Sequence of chain 1.A:
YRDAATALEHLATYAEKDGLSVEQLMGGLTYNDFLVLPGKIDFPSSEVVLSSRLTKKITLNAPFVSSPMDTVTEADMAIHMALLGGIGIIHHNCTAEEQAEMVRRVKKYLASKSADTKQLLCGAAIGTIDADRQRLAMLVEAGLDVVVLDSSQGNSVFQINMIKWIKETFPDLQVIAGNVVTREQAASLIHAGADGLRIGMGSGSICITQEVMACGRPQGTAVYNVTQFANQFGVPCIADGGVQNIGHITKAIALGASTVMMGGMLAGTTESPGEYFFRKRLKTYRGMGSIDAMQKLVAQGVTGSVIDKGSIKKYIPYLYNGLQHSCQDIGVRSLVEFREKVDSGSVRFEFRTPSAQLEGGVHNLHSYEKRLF

Binding-site contacts:
Ligand atom O2P contacts residue GLY222 of chain 3.A at 3.5 Å.
Ligand atom N3 contacts residue CYS225 of chain 3.A at 3.4 Å (h-bond).
Ligand atom O6 contacts residue GLY340 of chain 3.A at 3.6 Å.
Ligand atom O5' contacts residue GLY259 of chain 3.A at 3.5 Å.
Ligand atom N7 contacts residue ILE224 of chain 3.A at 3.2 Å.
Ligand atom O2' contacts residue ASN197 of chain 3.A at 3.7 Å.
Ligand atom C5' contacts residue TYR305 of chain 3.A at 3.7 Å (hydrophobic).
Ligand atom N1 contacts residue GLN339 of chain 3.A at 3.2 Å (h-bond).
Ligand atom O1P contacts residue SER223 of chain 3.A at 2.7 Å (h-bond).
Ligand atom O5' contacts residue GLY222 of chain 3.A at 3.4 Å.
Ligand atom C6 contacts residue GLY309 of chain 3.A at 3.4 Å.
Ligand atom O1P contacts residue GLY282 of chain 3.A at 3.2 Å (h-bond).
Ligand atom O2' contacts residue ARG216 of chain 3.A at 3.1 Å (salt-bridge).
Ligand atom C5 contacts residue ILE224 of chain 3.A at 3.7 Å (hydrophobic).
Ligand atom P contacts residue SER223 of chain 3.A at 3.7 Å.
Ligand atom O2P contacts residue GLY260 of chain 3.A at 2.9 Å (h-bond).
Ligand atom C3' contacts residue SER77 of chain 3.A at 3.2 Å.
Ligand atom C8 contacts residue MET79 of chain 3.A at 3.6 Å (hydrophobic).
Ligand atom O3' contacts residue ASP258 of chain 3.A at 2.5 Å (salt-bridge).
Ligand atom C2 contacts residue THR227 of chain 3.A at 3.4 Å.
Ligand atom N7 contacts residue MET308 of chain 3.A at 3.2 Å (h-bond).
Ligand atom O6 contacts residue GLY307 of chain 3.A at 3.3 Å.
Ligand atom O4' contacts residue GLY222 of chain 3.A at 3.7 Å.
Ligand atom O2P contacts residue SER223 of chain 3.A at 3.0 Å (h-bond).
Ligand atom C2' contacts residue ASP258 of chain 3.A at 3.4 Å.
Ligand atom N7 contacts residue GLY307 of chain 3.A at 3.3 Å.
Ligand atom O3P contacts residue GLY282 of chain 3.A at 3.7 Å.
Ligand atom O1P contacts residue TYR305 of chain 3.A at 2.5 Å (h-bond).
Ligand atom C8 contacts residue ILE224 of chain 3.A at 3.4 Å (hydrophobic).
Ligand atom O3' contacts residue SER77 of chain 3.A at 2.5 Å (h-bond).
Ligand atom C4' contacts residue ASP258 of chain 3.A at 3.4 Å.
Ligand atom C2' contacts residue ARG216 of chain 3.A at 3.4 Å.
Ligand atom O3' contacts residue ARG216 of chain 3.A at 3.2 Å (salt-bridge).
Ligand atom O6 contacts residue MET308 of chain 3.A at 3.1 Å (h-bond).
Ligand atom O2' contacts residue ASP258 of chain 3.A at 2.2 Å (salt-bridge).
Ligand atom O6 contacts residue GLY309 of chain 3.A at 2.4 Å (h-bond).
Ligand atom O3P contacts residue GLY281 of chain 3.A at 3.0 Å (h-bond).
Ligand atom C3' contacts residue ASP258 of chain 3.A at 3.4 Å.
Ligand atom O3' contacts residue MET279 of chain 3.A at 3.5 Å (h-bond).
Ligand atom C2 contacts residue CYS225 of chain 3.A at 3.1 Å (hydrophobic).

Sequence of chain 3.A:
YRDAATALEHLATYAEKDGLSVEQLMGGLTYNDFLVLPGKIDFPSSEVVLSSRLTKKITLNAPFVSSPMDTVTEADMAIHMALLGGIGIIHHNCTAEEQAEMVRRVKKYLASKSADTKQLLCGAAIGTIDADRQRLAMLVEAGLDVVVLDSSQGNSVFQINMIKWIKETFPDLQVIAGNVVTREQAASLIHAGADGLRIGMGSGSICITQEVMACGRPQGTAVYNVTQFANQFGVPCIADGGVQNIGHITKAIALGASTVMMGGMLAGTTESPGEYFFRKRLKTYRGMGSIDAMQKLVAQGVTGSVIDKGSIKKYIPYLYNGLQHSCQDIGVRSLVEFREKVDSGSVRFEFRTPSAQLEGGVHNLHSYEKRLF

This protein binds this small molecule.
Small molecule (SMILES): O=c1[nH]cnc2c1ncn2[C@@H]1O[C@H](COP(=O)(O)O)[C@@H](O)[C@H]1O